This small molecule binds to this protein.
Small molecule (SMILES): CCNC(=O)Nc1nc2cc(-c3cncnc3)c(OC[C@@H]3CCOC3)nc2s1

Binding-site contacts:
Ligand atom O21 contacts residue LEU119 of chain 1.A at 3.9 Å.
Ligand atom C17 contacts residue PRO84 of chain 1.A at 3.8 Å (hydrophobic).
Ligand atom O16 contacts residue PRO84 of chain 1.A at 3.5 Å.
Ligand atom N6 contacts residue THR172 of chain 1.A at 3.7 Å.
Ligand atom O5 contacts residue ASN51 of chain 1.A at 3.4 Å.
Ligand atom C4 contacts residue ASP78 of chain 1.A at 3.3 Å.
Ligand atom C14 contacts residue GLY117 of chain 1.A at 3.9 Å.
Ligand atom N13 contacts residue GLY118 of chain 1.A at 3.8 Å.
Ligand atom N3 contacts residue ALA52 of chain 1.A at 3.6 Å.
Ligand atom C2 contacts residue ILE48 of chain 1.A at 3.6 Å (hydrophobic).
Ligand atom C4 contacts residue THR172 of chain 1.A at 3.7 Å.
Ligand atom C7 contacts residue ASP78 of chain 1.A at 3.8 Å.
Ligand atom C1 contacts residue VAL76 of chain 1.A at 3.2 Å (hydrophobic).
Ligand atom N27 contacts residue ARG140 of chain 1.A at 3.3 Å (salt-bridge).
Ligand atom N13 contacts residue LEU119 of chain 1.A at 3.9 Å.
Ligand atom C7 contacts residue THR172 of chain 1.A at 3.9 Å.
Ligand atom C1 contacts residue THR172 of chain 1.A at 3.5 Å.
Ligand atom C9 contacts residue GLU55 of chain 1.A at 3.8 Å.
Ligand atom N6 contacts residue ASP78 of chain 1.A at 2.7 Å (salt-bridge).
Ligand atom C14 contacts residue MET83 of chain 1.A at 3.7 Å (hydrophobic).
Ligand atom S15 contacts residue MET83 of chain 1.A at 3.6 Å.
Ligand atom O5 contacts residue MET83 of chain 1.A at 3.5 Å.
Ligand atom C12 contacts residue PRO84 of chain 1.A at 3.8 Å (hydrophobic).
Ligand atom N8 contacts residue GLU55 of chain 1.A at 3.7 Å.
Ligand atom C28 contacts residue GLY82 of chain 1.A at 3.2 Å.
Ligand atom C23 contacts residue ARG81 of chain 1.A at 3.8 Å.
Ligand atom C26 contacts residue ARG81 of chain 1.A at 3.5 Å.
Ligand atom C24 contacts residue ARG81 of chain 1.A at 3.5 Å.
Ligand atom C28 contacts residue ARG81 of chain 1.A at 3.8 Å.
Ligand atom N8 contacts residue THR172 of chain 1.A at 3.8 Å.
Ligand atom N3 contacts residue THR172 of chain 1.A at 3.9 Å.
Ligand atom C28 contacts residue ARG140 of chain 1.A at 3.6 Å.
Ligand atom N25 contacts residue ARG81 of chain 1.A at 3.4 Å (salt-bridge).
Ligand atom N27 contacts residue ARG81 of chain 1.A at 3.8 Å.
Ligand atom S15 contacts residue GLY117 of chain 1.A at 3.8 Å.
Ligand atom N3 contacts residue ASP78 of chain 1.A at 2.8 Å (salt-bridge).
Ligand atom C10 contacts residue GLU55 of chain 1.A at 3.5 Å.
Ligand atom C4 contacts residue ASN51 of chain 1.A at 3.8 Å.
Ligand atom C17 contacts residue LEU119 of chain 1.A at 3.8 Å (hydrophobic).
Ligand atom O5 contacts residue THR172 of chain 1.A at 3.9 Å.

Sequence of chain 1.A:
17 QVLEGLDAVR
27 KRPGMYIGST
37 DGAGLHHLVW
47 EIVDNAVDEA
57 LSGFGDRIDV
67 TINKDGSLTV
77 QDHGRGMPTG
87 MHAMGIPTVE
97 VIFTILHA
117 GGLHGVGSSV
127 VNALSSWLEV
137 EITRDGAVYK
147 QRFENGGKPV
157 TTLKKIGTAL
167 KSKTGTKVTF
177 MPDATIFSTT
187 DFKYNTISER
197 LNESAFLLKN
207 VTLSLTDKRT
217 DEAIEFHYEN